Binding-site contacts:
Ligand atom N contacts residue PRO86 of chain 1.B at 2.6 Å (h-bond).
Ligand atom N contacts residue GLU190 of chain 1.B at 2.6 Å (salt-bridge).
Ligand atom C contacts residue THR88 of chain 1.B at 3.5 Å.
Ligand atom O contacts residue SER139 of chain 1.B at 2.7 Å (h-bond).
Ligand atom OXT contacts residue THR88 of chain 1.B at 2.7 Å (h-bond).
Ligand atom CA contacts residue SER139 of chain 1.B at 3.3 Å.
Ligand atom C contacts residue SER139 of chain 1.B at 3.3 Å.
Ligand atom OXT contacts residue TYR58 of chain 1.B at 3.4 Å.
Ligand atom OXT contacts residue ARG93 of chain 1.B at 2.6 Å (salt-bridge).
Ligand atom CA contacts residue THR88 of chain 1.B at 3.2 Å.
Ligand atom CA contacts residue GLU190 of chain 1.B at 2.9 Å.
Ligand atom CA contacts residue TYR58 of chain 1.B at 3.9 Å (hydrophobic).
Ligand atom N contacts residue THR88 of chain 1.B at 2.7 Å (h-bond).
Ligand atom C contacts residue ARG93 of chain 1.B at 3.2 Å.
Ligand atom OE2 contacts residue THR140 of chain 1.B at 3.0 Å (h-bond).
Ligand atom CD contacts residue THR140 of chain 1.B at 3.1 Å.
Ligand atom CB contacts residue LEU135 of chain 1.B at 3.8 Å (hydrophobic).
Ligand atom CA contacts residue PRO86 of chain 1.B at 3.8 Å (hydrophobic).
Ligand atom C contacts residue TYR58 of chain 1.B at 3.5 Å (hydrophobic).
Ligand atom O contacts residue TYR58 of chain 1.B at 3.1 Å.
Ligand atom OE1 contacts residue GLU190 of chain 1.B at 3.9 Å.
Ligand atom OE2 contacts residue SER139 of chain 1.B at 3.4 Å (h-bond).
Ligand atom CB contacts residue TYR58 of chain 1.B at 3.5 Å (hydrophobic).
Ligand atom OE1 contacts residue THR140 of chain 1.B at 2.6 Å (h-bond).
Ligand atom N contacts residue TYR58 of chain 1.B at 3.9 Å.
Ligand atom O contacts residue GLY138 of chain 1.B at 3.2 Å.
Ligand atom CD contacts residue LEU135 of chain 1.B at 4.0 Å (hydrophobic).
Ligand atom OXT contacts residue SER139 of chain 1.B at 3.9 Å.
Ligand atom CG contacts residue LEU135 of chain 1.B at 3.7 Å (hydrophobic).
Ligand atom CG contacts residue GLU190 of chain 1.B at 3.4 Å.
Ligand atom OXT contacts residue LEU87 of chain 1.B at 3.4 Å.
Ligand atom OXT contacts residue PRO86 of chain 1.B at 3.5 Å (h-bond).
Ligand atom C contacts residue GLU190 of chain 1.B at 4.0 Å.
Ligand atom OE1 contacts residue LEU189 of chain 1.B at 3.8 Å.
Ligand atom N contacts residue TYR217 of chain 1.B at 3.4 Å.
Ligand atom O contacts residue ARG93 of chain 1.B at 2.5 Å (salt-bridge).
Ligand atom CD contacts residue GLU190 of chain 1.B at 3.8 Å.
Ligand atom OE1 contacts residue LEU135 of chain 1.B at 4.0 Å.
Ligand atom OE2 contacts residue GLY138 of chain 1.B at 3.6 Å.
Ligand atom CB contacts residue GLU190 of chain 1.B at 3.8 Å.

The protein below binds the small molecule below.
Small molecule (SMILES): N[C@@H](CCC(=O)O)C(=O)O

Sequence of chain 1.B:
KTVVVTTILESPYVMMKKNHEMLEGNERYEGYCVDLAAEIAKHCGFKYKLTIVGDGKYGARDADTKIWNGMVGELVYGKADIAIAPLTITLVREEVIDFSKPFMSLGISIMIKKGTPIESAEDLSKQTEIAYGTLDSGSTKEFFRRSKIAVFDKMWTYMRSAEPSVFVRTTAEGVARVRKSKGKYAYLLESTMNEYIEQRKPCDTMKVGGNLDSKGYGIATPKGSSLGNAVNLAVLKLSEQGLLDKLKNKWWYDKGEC